This small molecule binds to this protein.
Small molecule (SMILES): CC(=O)N[C@@H]1[C@@H](O)[C@H](O)[C@@H](CO)O[C@H]1O

Sequence of chain 3.D:
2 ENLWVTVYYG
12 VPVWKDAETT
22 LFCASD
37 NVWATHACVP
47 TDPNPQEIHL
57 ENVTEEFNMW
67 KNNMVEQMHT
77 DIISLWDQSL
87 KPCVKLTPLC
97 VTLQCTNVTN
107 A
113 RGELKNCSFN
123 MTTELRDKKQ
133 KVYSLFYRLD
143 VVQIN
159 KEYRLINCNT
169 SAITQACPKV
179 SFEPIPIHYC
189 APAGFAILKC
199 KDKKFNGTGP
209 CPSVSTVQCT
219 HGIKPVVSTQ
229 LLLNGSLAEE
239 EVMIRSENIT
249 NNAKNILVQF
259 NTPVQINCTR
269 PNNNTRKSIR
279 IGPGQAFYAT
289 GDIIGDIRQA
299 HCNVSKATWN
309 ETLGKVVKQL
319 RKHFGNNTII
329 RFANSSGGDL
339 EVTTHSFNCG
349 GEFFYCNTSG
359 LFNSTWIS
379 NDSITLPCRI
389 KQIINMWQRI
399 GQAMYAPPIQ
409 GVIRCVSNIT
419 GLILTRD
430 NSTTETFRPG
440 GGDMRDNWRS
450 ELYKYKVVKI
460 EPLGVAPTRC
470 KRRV

Binding-site contacts:
Ligand atom C3 contacts residue THR206 of chain 3.D at 4.1 Å.
Ligand atom C8 contacts residue ILE247 of chain 3.D at 4.1 Å (hydrophobic).
Ligand atom C2 contacts residue ASN204 of chain 3.D at 2.5 Å.
Ligand atom C7 contacts residue ASN204 of chain 3.D at 3.6 Å.
Ligand atom O5 contacts residue THR206 of chain 3.D at 4.3 Å.
Ligand atom C4 contacts residue ASN204 of chain 3.D at 4.2 Å.
Ligand atom C1 contacts residue ASN204 of chain 3.D at 1.4 Å.
Ligand atom C8 contacts residue GLU245 of chain 3.D at 3.6 Å.
Ligand atom C8 contacts residue ARG243 of chain 3.D at 4.3 Å.
Ligand atom C8 contacts residue SER244 of chain 3.D at 3.2 Å.
Ligand atom C2 contacts residue THR206 of chain 3.D at 4.4 Å.
Ligand atom C5 contacts residue ASN204 of chain 3.D at 3.7 Å.
Ligand atom C1 contacts residue THR206 of chain 3.D at 3.8 Å.
Ligand atom O5 contacts residue ASN204 of chain 3.D at 2.4 Å (h-bond).
Ligand atom C8 contacts residue ASN204 of chain 3.D at 3.8 Å.
Ligand atom C3 contacts residue ASN204 of chain 3.D at 3.8 Å.
Ligand atom O7 contacts residue ASN204 of chain 3.D at 4.4 Å.
Ligand atom N2 contacts residue THR206 of chain 3.D at 4.1 Å.
Ligand atom O7 contacts residue ILE247 of chain 3.D at 4.3 Å.
Ligand atom N2 contacts residue ASN204 of chain 3.D at 2.6 Å (h-bond).